The protein below binds the small molecule below.
Small molecule (SMILES): Oc1cccc(-c2[nH]c(-c3ccccc3)nc2-c2ccncc2)c1

Binding-site contacts:
Ligand atom C22 contacts residue ILE105 of chain 1.B at 4.2 Å (hydrophobic).
Ligand atom N08 contacts residue LEU51 of chain 1.B at 3.6 Å.
Ligand atom N11 contacts residue LEU51 of chain 1.B at 3.7 Å.
Ligand atom N15 contacts residue ASN99 of chain 1.B at 4.2 Å.
Ligand atom C05 contacts residue GLN44 of chain 1.B at 3.7 Å.
Ligand atom C17 contacts residue LEU53 of chain 1.B at 4.1 Å (hydrophobic).
Ligand atom N11 contacts residue PRO41 of chain 1.B at 3.8 Å.
Ligand atom C05 contacts residue PRO41 of chain 1.B at 3.8 Å (hydrophobic).
Ligand atom N15 contacts residue TYR56 of chain 1.B at 4.2 Å.
Ligand atom C13 contacts residue VAL46 of chain 1.B at 4.2 Å (hydrophobic).
Ligand atom C20 contacts residue LEU53 of chain 1.B at 4.3 Å (hydrophobic).
Ligand atom C16 contacts residue ASN99 of chain 1.B at 4.0 Å.
Ligand atom C14 contacts residue PHE42 of chain 1.B at 4.1 Å (hydrophobic).
Ligand atom C16 contacts residue VAL46 of chain 1.B at 4.2 Å (hydrophobic).
Ligand atom O24 contacts residue LEU53 of chain 1.B at 3.8 Å.
Ligand atom C10 contacts residue LEU51 of chain 1.B at 3.7 Å (hydrophobic).
Ligand atom C23 contacts residue ILE105 of chain 1.B at 4.1 Å (hydrophobic).
Ligand atom C13 contacts residue ILE105 of chain 1.B at 4.0 Å (hydrophobic).
Ligand atom C04 contacts residue TRP40 of chain 1.B at 3.8 Å (hydrophobic).
Ligand atom C09 contacts residue LEU51 of chain 1.B at 3.9 Å (hydrophobic).
Ligand atom C14 contacts residue VAL46 of chain 1.B at 3.8 Å (hydrophobic).
Ligand atom C06 contacts residue GLN44 of chain 1.B at 3.7 Å.
Ligand atom C12 contacts residue LEU51 of chain 1.B at 4.2 Å (hydrophobic).
Ligand atom C14 contacts residue ILE105 of chain 1.B at 4.2 Å (hydrophobic).
Ligand atom C03 contacts residue TRP40 of chain 1.B at 3.7 Å (hydrophobic).
Ligand atom C06 contacts residue TRP40 of chain 1.B at 3.8 Å (hydrophobic).
Ligand atom C07 contacts residue PRO41 of chain 1.B at 4.3 Å (hydrophobic).
Ligand atom C22 contacts residue ASN99 of chain 1.B at 4.2 Å.
Ligand atom C14 contacts residue PRO41 of chain 1.B at 4.3 Å (hydrophobic).
Ligand atom C16 contacts residue TYR56 of chain 1.B at 4.0 Å (hydrophobic).
Ligand atom C03 contacts residue LEU51 of chain 1.B at 3.9 Å (hydrophobic).
Ligand atom N15 contacts residue VAL46 of chain 1.B at 3.8 Å.
Ligand atom C12 contacts residue ILE105 of chain 1.B at 4.3 Å (hydrophobic).
Ligand atom C01 contacts residue TRP40 of chain 1.B at 3.9 Å (hydrophobic).
Ligand atom C05 contacts residue TRP40 of chain 1.B at 4.0 Å (hydrophobic).
Ligand atom C04 contacts residue LEU51 of chain 1.B at 4.0 Å (hydrophobic).
Ligand atom C13 contacts residue PRO41 of chain 1.B at 3.6 Å (hydrophobic).
Ligand atom C02 contacts residue TRP40 of chain 1.B at 3.7 Å (hydrophobic).
Ligand atom C07 contacts residue LEU51 of chain 1.B at 3.7 Å (hydrophobic).
Ligand atom C19 contacts residue LEU53 of chain 1.B at 4.3 Å (hydrophobic).

Sequence of chain 1.B:
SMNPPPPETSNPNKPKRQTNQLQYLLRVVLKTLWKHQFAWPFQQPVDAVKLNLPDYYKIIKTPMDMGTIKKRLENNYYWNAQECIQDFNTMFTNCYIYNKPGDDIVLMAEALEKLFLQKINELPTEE